This small molecule binds to this protein.
Small molecule (SMILES): O=C(O)C(=O)CC(=O)c1ccccc1

Sequence of chain 1.A:
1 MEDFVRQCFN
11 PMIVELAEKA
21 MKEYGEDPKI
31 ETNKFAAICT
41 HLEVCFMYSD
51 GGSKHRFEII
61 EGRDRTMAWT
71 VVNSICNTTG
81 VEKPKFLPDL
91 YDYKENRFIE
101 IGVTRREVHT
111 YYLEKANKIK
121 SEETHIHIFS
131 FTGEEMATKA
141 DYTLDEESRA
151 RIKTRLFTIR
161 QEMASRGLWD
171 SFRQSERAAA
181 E

Binding-site contacts:
Ligand atom C4 contacts residue TYR24 of chain 1.A at 3.9 Å (hydrophobic).
Ligand atom C10 contacts residue HIS41 of chain 1.A at 3.8 Å.
Ligand atom O8 contacts residue ASP89 of chain 1.A at 3.3 Å (salt-bridge).
Ligand atom O8 contacts residue GLU100 of chain 1.A at 3.2 Å (salt-bridge).
Ligand atom O11 contacts residue GLU100 of chain 1.A at 3.3 Å (salt-bridge).
Ligand atom C1 contacts residue XI71 of chain 1.J at 3.6 Å.
Ligand atom C10 contacts residue XI71 of chain 1.J at 3.6 Å.
Ligand atom C10 contacts residue GLU100 of chain 1.A at 3.8 Å.
Ligand atom O8 contacts residue XI71 of chain 1.J at 3.6 Å.
Ligand atom C7 contacts residue MN1 of chain 1.G at 3.5 Å.
Ligand atom O11 contacts residue ILE101 of chain 1.A at 3.1 Å (h-bond).
Ligand atom C9 contacts residue LYS115 of chain 1.A at 3.9 Å.
Ligand atom O10 contacts residue LYS115 of chain 1.A at 3.4 Å (salt-bridge).
Ligand atom O8 contacts residue GLU61 of chain 1.A at 3.3 Å (salt-bridge).
Ligand atom C10 contacts residue LYS115 of chain 1.A at 3.3 Å.
Ligand atom C9 contacts residue GLU100 of chain 1.A at 3.7 Å.
Ligand atom C9 contacts residue HIS41 of chain 1.A at 3.9 Å.
Ligand atom C9 contacts residue MN1 of chain 1.H at 3.0 Å.
Ligand atom O10 contacts residue TYR111 of chain 1.A at 3.5 Å (h-bond).
Ligand atom C9 contacts residue MN1 of chain 1.G at 3.6 Å.
Ligand atom C8 contacts residue MN1 of chain 1.G at 4.0 Å.
Ligand atom O14 contacts residue GLU61 of chain 1.A at 3.2 Å (salt-bridge).
Ligand atom O10 contacts residue XI71 of chain 1.J at 3.4 Å (h-bond).
Ligand atom O11 contacts residue XI71 of chain 1.J at 3.9 Å.
Ligand atom O11 contacts residue HIS41 of chain 1.A at 3.0 Å (h-bond).
Ligand atom O8 contacts residue MN1 of chain 1.H at 2.3 Å.
Ligand atom C7 contacts residue XI71 of chain 1.J at 3.5 Å.
Ligand atom C6 contacts residue XI71 of chain 1.J at 4.0 Å.
Ligand atom O14 contacts residue XI71 of chain 1.J at 3.7 Å.
Ligand atom O14 contacts residue MN1 of chain 1.G at 2.4 Å.
Ligand atom O8 contacts residue MN1 of chain 1.G at 2.5 Å.
Ligand atom C10 contacts residue MN1 of chain 1.H at 3.0 Å.
Ligand atom C5 contacts residue XI71 of chain 1.J at 4.0 Å.
Ligand atom C9 contacts residue XI71 of chain 1.J at 3.2 Å.
Ligand atom C8 contacts residue XI71 of chain 1.J at 3.3 Å.
Ligand atom C2 contacts residue XI71 of chain 1.J at 3.9 Å.
Ligand atom O8 contacts residue HIS41 of chain 1.A at 3.1 Å.
Ligand atom O11 contacts residue LYS115 of chain 1.A at 3.4 Å (salt-bridge).
Ligand atom C5 contacts residue TYR24 of chain 1.A at 3.5 Å (hydrophobic).
Ligand atom O11 contacts residue MN1 of chain 1.H at 2.3 Å.